Sequence of chain 1.G:
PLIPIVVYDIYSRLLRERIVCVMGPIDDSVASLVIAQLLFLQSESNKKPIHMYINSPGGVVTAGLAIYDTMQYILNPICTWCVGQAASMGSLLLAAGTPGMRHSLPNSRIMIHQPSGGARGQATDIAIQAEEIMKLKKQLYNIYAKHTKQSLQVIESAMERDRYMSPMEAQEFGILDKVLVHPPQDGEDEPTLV

Binding-site contacts:
Ligand atom CE contacts residue HIS178 of chain 1.G at 2.7 Å.
Ligand atom CN contacts residue SER153 of chain 1.G at 3.5 Å.
Ligand atom CE contacts residue LEU205 of chain 1.G at 3.4 Å (hydrophobic).
Ligand atom CG contacts residue GLN179 of chain 1.G at 4.4 Å.
Ligand atom N contacts residue HIS178 of chain 1.G at 2.9 Å (h-bond).
Ligand atom SD contacts residue HIS178 of chain 1.G at 3.8 Å.
Ligand atom CN contacts residue HIS178 of chain 1.G at 3.0 Å.
Ligand atom O contacts residue MET154 of chain 1.G at 4.2 Å.
Ligand atom C contacts residue GLY124 of chain 1.G at 2.6 Å.
Ligand atom CB contacts residue MET154 of chain 1.G at 3.8 Å (hydrophobic).
Ligand atom CB contacts residue VAL126 of chain 1.G at 3.4 Å (hydrophobic).
Ligand atom SD contacts residue LEU205 of chain 1.G at 4.0 Å.
Ligand atom CB contacts residue GLY124 of chain 1.G at 3.8 Å.
Ligand atom O1 contacts residue HIS178 of chain 1.G at 2.9 Å (h-bond).
Ligand atom CA contacts residue SER153 of chain 1.G at 2.5 Å.
Ligand atom CA contacts residue HIS178 of chain 1.G at 3.8 Å.
Ligand atom C contacts residue SER153 of chain 1.G at 3.5 Å.
Ligand atom CG contacts residue LEU205 of chain 1.G at 4.3 Å (hydrophobic).
Ligand atom CE contacts residue SER153 of chain 1.G at 4.3 Å.
Ligand atom CE contacts residue PRO180 of chain 1.G at 3.8 Å (hydrophobic).
Ligand atom O contacts residue GLY124 of chain 1.G at 2.4 Å (h-bond).
Ligand atom CG contacts residue SER153 of chain 1.G at 3.5 Å.
Ligand atom O contacts residue PRO122 of chain 1.G at 4.2 Å.
Ligand atom CE contacts residue MET224 of chain 1.G at 3.8 Å (hydrophobic).
Ligand atom CA contacts residue MET154 of chain 1.G at 4.2 Å (hydrophobic).
Ligand atom CG contacts residue HIS178 of chain 1.G at 4.3 Å.
Ligand atom SD contacts residue SER153 of chain 1.G at 3.0 Å (h-bond).
Ligand atom O contacts residue SER153 of chain 1.G at 3.5 Å (h-bond).
Ligand atom CB contacts residue SER153 of chain 1.G at 3.4 Å.
Ligand atom CA contacts residue GLY124 of chain 1.G at 3.8 Å.
Ligand atom CG contacts residue PRO180 of chain 1.G at 3.5 Å (hydrophobic).
Ligand atom CE contacts residue GLN179 of chain 1.G at 3.9 Å.
Ligand atom CG contacts residue VAL126 of chain 1.G at 3.8 Å (hydrophobic).
Ligand atom SD contacts residue MET154 of chain 1.G at 3.5 Å (h-bond).
Ligand atom O1 contacts residue PRO122 of chain 1.G at 4.2 Å.
Ligand atom N contacts residue SER153 of chain 1.G at 2.9 Å (h-bond).
Ligand atom O contacts residue GLY123 of chain 1.G at 3.2 Å.
Ligand atom O1 contacts residue SER153 of chain 1.G at 3.3 Å (h-bond).
Ligand atom C contacts residue MET154 of chain 1.G at 4.2 Å (hydrophobic).
Ligand atom C contacts residue GLY123 of chain 1.G at 4.2 Å.

The small molecule below binds the protein below.
Small molecule (SMILES): CSCC[C@H](NC=O)C(=O)O